Sequence of chain 1.A:
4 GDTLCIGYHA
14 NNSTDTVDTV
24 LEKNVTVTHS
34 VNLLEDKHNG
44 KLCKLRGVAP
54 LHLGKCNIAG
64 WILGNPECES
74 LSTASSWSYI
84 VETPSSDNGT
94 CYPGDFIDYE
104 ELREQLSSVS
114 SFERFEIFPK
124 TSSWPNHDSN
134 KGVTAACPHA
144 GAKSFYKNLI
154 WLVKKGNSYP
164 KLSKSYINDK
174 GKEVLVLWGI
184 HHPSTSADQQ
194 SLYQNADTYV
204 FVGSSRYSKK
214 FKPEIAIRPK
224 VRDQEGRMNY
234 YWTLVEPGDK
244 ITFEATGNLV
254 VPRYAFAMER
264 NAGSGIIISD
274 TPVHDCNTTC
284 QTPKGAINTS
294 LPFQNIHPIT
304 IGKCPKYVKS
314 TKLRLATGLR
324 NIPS

This protein binds this small molecule.
Small molecule (SMILES): CC(=O)N[C@@H]1[C@@H](O)[C@H](O)[C@@H](CO)O[C@H]1O

Binding-site contacts:
Ligand atom C7 contacts residue ASN291 of chain 1.A at 3.7 Å.
Ligand atom C8 contacts residue ASN280 of chain 1.A at 3.3 Å.
Ligand atom O7 contacts residue ASN291 of chain 1.A at 4.0 Å.
Ligand atom C5 contacts residue ASN291 of chain 1.A at 3.8 Å.
Ligand atom N2 contacts residue ASN291 of chain 1.A at 3.0 Å (h-bond).
Ligand atom C2 contacts residue ASN291 of chain 1.A at 2.5 Å.
Ligand atom C4 contacts residue ASN291 of chain 1.A at 4.4 Å.
Ligand atom C1 contacts residue ASN291 of chain 1.A at 1.5 Å.
Ligand atom C3 contacts residue ASN291 of chain 1.A at 3.9 Å.
Ligand atom C8 contacts residue ASN291 of chain 1.A at 4.2 Å.
Ligand atom O5 contacts residue ASN291 of chain 1.A at 2.4 Å (h-bond).